The protein below binds the small molecule below.
Small molecule (SMILES): CC(=O)N[C@@H]1[C@@H](O)[C@H](O)[C@@H](CO)O[C@H]1O

Binding-site contacts:
Ligand atom C7 contacts residue ASN343 of chain 1.C at 3.0 Å.
Ligand atom C1 contacts residue ASN343 of chain 1.C at 1.5 Å.
Ligand atom C4 contacts residue ASN343 of chain 1.C at 4.3 Å.
Ligand atom C8 contacts residue ASN343 of chain 1.C at 4.2 Å.
Ligand atom O5 contacts residue ASN343 of chain 1.C at 2.5 Å (h-bond).
Ligand atom N2 contacts residue ASN343 of chain 1.C at 2.8 Å (h-bond).
Ligand atom C2 contacts residue ASN343 of chain 1.C at 2.5 Å.
Ligand atom O7 contacts residue ASN343 of chain 1.C at 2.9 Å (h-bond).
Ligand atom C5 contacts residue ASN343 of chain 1.C at 3.7 Å.
Ligand atom C3 contacts residue ASN343 of chain 1.C at 3.8 Å.
Ligand atom C1 contacts residue GLY339 of chain 1.C at 4.4 Å.

Sequence of chain 1.C:
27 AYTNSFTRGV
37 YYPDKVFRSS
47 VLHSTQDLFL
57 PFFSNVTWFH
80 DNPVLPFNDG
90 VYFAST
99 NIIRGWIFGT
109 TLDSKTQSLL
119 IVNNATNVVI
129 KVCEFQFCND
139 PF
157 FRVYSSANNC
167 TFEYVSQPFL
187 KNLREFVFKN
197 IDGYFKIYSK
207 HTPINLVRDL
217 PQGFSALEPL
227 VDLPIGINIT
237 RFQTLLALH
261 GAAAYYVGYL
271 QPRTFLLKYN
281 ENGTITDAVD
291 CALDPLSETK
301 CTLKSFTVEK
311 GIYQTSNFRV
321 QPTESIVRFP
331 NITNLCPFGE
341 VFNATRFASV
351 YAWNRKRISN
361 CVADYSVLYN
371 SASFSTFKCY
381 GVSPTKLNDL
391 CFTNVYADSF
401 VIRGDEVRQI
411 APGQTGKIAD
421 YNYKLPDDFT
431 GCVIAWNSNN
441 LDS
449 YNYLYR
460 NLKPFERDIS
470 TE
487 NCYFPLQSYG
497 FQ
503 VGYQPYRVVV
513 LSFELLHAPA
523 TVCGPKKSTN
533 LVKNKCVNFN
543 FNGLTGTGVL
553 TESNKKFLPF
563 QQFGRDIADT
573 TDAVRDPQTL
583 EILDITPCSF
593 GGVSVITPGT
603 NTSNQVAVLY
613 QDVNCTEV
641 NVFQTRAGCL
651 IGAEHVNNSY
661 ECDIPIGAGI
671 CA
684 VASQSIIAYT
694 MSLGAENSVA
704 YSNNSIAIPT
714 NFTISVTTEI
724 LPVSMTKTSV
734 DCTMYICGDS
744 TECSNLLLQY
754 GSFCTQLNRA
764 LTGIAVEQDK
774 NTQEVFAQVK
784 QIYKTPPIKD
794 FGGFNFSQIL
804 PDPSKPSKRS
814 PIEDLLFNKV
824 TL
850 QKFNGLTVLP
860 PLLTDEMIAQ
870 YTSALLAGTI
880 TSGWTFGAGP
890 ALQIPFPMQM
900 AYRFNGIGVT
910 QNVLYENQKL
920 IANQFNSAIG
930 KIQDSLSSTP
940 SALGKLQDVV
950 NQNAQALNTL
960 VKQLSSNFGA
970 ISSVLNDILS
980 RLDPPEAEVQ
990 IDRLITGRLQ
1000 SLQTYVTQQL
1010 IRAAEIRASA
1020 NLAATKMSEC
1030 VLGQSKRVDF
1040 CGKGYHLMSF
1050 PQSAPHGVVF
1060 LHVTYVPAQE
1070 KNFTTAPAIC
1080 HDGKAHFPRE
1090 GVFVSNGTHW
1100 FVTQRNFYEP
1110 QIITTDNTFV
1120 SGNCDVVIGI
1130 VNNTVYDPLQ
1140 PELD